Sequence of chain 1.A:
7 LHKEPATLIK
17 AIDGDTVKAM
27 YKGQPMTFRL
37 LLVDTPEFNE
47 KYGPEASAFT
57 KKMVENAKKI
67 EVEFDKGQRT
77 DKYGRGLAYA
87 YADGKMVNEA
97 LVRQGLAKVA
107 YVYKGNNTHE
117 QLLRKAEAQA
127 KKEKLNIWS

A small-molecule ligand and the protein it binds are described below.
Small molecule (SMILES): Cc1cn([C@H]2C[C@H](OP(=O)(O)O)[C@@H](COP(=O)(O)O)O2)c(=O)[nH]c1=O

Binding-site contacts:
Ligand atom C4 contacts residue TYR109 of chain 1.A at 3.9 Å (hydrophobic).
Ligand atom O2P contacts residue TYR79 of chain 1.A at 2.7 Å (h-bond).
Ligand atom C5 contacts residue LEU83 of chain 1.A at 4.0 Å (hydrophobic).
Ligand atom P2 contacts residue ARG35 of chain 1.A at 3.6 Å.
Ligand atom O5' contacts residue ARG35 of chain 1.A at 3.7 Å.
Ligand atom C5' contacts residue TYR107 of chain 1.A at 3.5 Å (hydrophobic).
Ligand atom P2 contacts residue CA1 of chain 1.B at 4.1 Å.
Ligand atom C5 contacts residue TYR107 of chain 1.A at 3.9 Å (hydrophobic).
Ligand atom O5P contacts residue ASP40 of chain 1.A at 3.3 Å (salt-bridge).
Ligand atom N3 contacts residue TYR109 of chain 1.A at 3.6 Å.
Ligand atom O2 contacts residue ASP77 of chain 1.A at 3.7 Å.
Ligand atom C5' contacts residue ARG81 of chain 1.A at 4.0 Å.
Ligand atom O4' contacts residue ARG81 of chain 1.A at 3.0 Å (salt-bridge).
Ligand atom C2' contacts residue TYR109 of chain 1.A at 3.8 Å (hydrophobic).
Ligand atom O5' contacts residue ARG81 of chain 1.A at 3.0 Å (salt-bridge).
Ligand atom O5P contacts residue CA1 of chain 1.B at 3.1 Å.
Ligand atom C2 contacts residue ASP77 of chain 1.A at 3.9 Å.
Ligand atom O3' contacts residue LYS78 of chain 1.A at 3.3 Å (salt-bridge).
Ligand atom O4 contacts residue LEU83 of chain 1.A at 3.6 Å.
Ligand atom O4P contacts residue ARG81 of chain 1.A at 2.8 Å (salt-bridge).
Ligand atom O6P contacts residue GLU43 of chain 1.A at 3.9 Å.
Ligand atom C5M contacts residue ARG35 of chain 1.A at 3.7 Å.
Ligand atom O5P contacts residue ARG35 of chain 1.A at 2.8 Å (salt-bridge).
Ligand atom C5M contacts residue LEU36 of chain 1.A at 3.9 Å (hydrophobic).
Ligand atom C2 contacts residue TYR109 of chain 1.A at 4.1 Å (hydrophobic).
Ligand atom C2' contacts residue TYR107 of chain 1.A at 3.7 Å (hydrophobic).
Ligand atom O4 contacts residue LEU37 of chain 1.A at 3.8 Å.
Ligand atom O4 contacts residue TYR109 of chain 1.A at 4.0 Å.
Ligand atom C5M contacts residue TYR107 of chain 1.A at 3.7 Å (hydrophobic).
Ligand atom O1P contacts residue LYS78 of chain 1.A at 2.6 Å (salt-bridge).
Ligand atom C4 contacts residue LEU83 of chain 1.A at 3.6 Å (hydrophobic).
Ligand atom C4' contacts residue ARG81 of chain 1.A at 3.9 Å.
Ligand atom P1 contacts residue TYR79 of chain 1.A at 3.6 Å.
Ligand atom C3' contacts residue TYR107 of chain 1.A at 3.9 Å (hydrophobic).
Ligand atom P2 contacts residue ARG81 of chain 1.A at 3.9 Å.
Ligand atom N3 contacts residue LEU83 of chain 1.A at 3.7 Å.
Ligand atom P1 contacts residue LYS78 of chain 1.A at 3.6 Å.
Ligand atom O4P contacts residue ARG35 of chain 1.A at 2.9 Å (salt-bridge).
Ligand atom O5P contacts residue GLU43 of chain 1.A at 4.1 Å.
Ligand atom O1P contacts residue TYR79 of chain 1.A at 3.4 Å (h-bond).